Sequence of chain 1.A:
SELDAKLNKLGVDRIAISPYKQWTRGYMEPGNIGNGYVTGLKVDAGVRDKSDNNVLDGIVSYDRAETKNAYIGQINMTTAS

Binding-site contacts:
Ligand atom CM contacts residue SER81 of chain 1.E at 4.1 Å.
Ligand atom C contacts residue PHE114 of chain 1.F at 3.8 Å (hydrophobic).
Ligand atom NE2 contacts residue PHE2 of chain 1.F at 3.1 Å.
Ligand atom O contacts residue PHE114 of chain 1.F at 3.0 Å (h-bond).
Ligand atom CA contacts residue SER81 of chain 1.E at 3.3 Å.
Ligand atom O contacts residue PYR1 of chain 1.F at 4.0 Å.
Ligand atom CM contacts residue ASN73 of chain 1.F at 3.6 Å.
Ligand atom NE2 contacts residue ASP63 of chain 1.A at 2.7 Å (salt-bridge).
Ligand atom CE1 contacts residue SER81 of chain 1.E at 3.6 Å.
Ligand atom CM contacts residue ALA72 of chain 1.F at 3.8 Å (hydrophobic).
Ligand atom CB contacts residue PHE114 of chain 1.F at 3.9 Å (hydrophobic).
Ligand atom C contacts residue PYR1 of chain 1.F at 3.5 Å.
Ligand atom CD2 contacts residue PYR1 of chain 1.F at 4.0 Å.
Ligand atom ND1 contacts residue TYR62 of chain 1.A at 3.6 Å.
Ligand atom CM contacts residue GLU116 of chain 1.F at 3.4 Å.
Ligand atom CB contacts residue ILE59 of chain 1.A at 4.2 Å (hydrophobic).
Ligand atom N contacts residue PYR1 of chain 1.F at 1.3 Å.
Ligand atom N contacts residue SER81 of chain 1.E at 4.0 Å.
Ligand atom O contacts residue GLU116 of chain 1.F at 3.2 Å (salt-bridge).
Ligand atom CB contacts residue PYR1 of chain 1.F at 3.5 Å.
Ligand atom CD2 contacts residue PHE114 of chain 1.F at 4.1 Å (hydrophobic).
Ligand atom CG contacts residue SER81 of chain 1.E at 3.2 Å.
Ligand atom O contacts residue VAL115 of chain 1.F at 3.3 Å.
Ligand atom CM contacts residue LYS74 of chain 1.F at 4.0 Å.
Ligand atom CA contacts residue PYR1 of chain 1.F at 2.4 Å.
Ligand atom CB contacts residue SER81 of chain 1.E at 3.4 Å.
Ligand atom OXT contacts residue GLU116 of chain 1.F at 3.6 Å.
Ligand atom CG contacts residue PYR1 of chain 1.F at 3.6 Å.
Ligand atom CE1 contacts residue PHE2 of chain 1.F at 3.8 Å (hydrophobic).
Ligand atom N contacts residue PHE2 of chain 1.F at 3.6 Å (h-bond).
Ligand atom N contacts residue PHE114 of chain 1.F at 2.9 Å (h-bond).
Ligand atom CE1 contacts residue TYR62 of chain 1.A at 3.7 Å (hydrophobic).
Ligand atom CE1 contacts residue GLU66 of chain 1.A at 3.6 Å.
Ligand atom CE1 contacts residue ASP63 of chain 1.A at 3.4 Å.
Ligand atom ND1 contacts residue SER81 of chain 1.E at 2.6 Å (h-bond).
Ligand atom CD2 contacts residue ASP63 of chain 1.A at 3.8 Å.
Ligand atom OXT contacts residue LYS74 of chain 1.F at 3.8 Å.
Ligand atom CD2 contacts residue PHE2 of chain 1.F at 3.6 Å (hydrophobic).
Ligand atom CM contacts residue ALA80 of chain 1.E at 3.5 Å (hydrophobic).
Ligand atom CA contacts residue PHE114 of chain 1.F at 3.8 Å (hydrophobic).

Sequence of chain 1.E:
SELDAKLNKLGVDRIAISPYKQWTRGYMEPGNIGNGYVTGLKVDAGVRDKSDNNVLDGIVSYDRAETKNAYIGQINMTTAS

A small-molecule ligand and the protein it binds are described below.
Small molecule (SMILES): COC(=O)[C@@H](N)Cc1c[nH]c[nH+]1

Sequence of chain 1.F:
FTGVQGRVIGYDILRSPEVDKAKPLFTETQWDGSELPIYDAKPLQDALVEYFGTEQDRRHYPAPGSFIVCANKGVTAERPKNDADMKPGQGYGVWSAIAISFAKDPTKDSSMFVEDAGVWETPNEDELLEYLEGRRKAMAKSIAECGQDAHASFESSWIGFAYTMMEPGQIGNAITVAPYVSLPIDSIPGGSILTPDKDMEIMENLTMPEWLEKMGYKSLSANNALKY